Sequence of chain 3.A:
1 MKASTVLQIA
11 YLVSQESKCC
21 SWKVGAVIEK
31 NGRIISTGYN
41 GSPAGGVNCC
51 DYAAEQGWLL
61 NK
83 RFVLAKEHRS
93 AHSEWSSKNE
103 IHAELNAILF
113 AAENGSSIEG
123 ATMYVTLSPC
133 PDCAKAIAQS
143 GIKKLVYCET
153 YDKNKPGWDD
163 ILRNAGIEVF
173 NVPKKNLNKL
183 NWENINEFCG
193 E

The protein below binds the small molecule below.
Small molecule (SMILES): O=C1N[C@H](O)C=CN1[C@H]1C[C@H](O)[C@@H](COP(=O)(O)O)O1

Binding-site contacts:
Ligand atom C4 contacts residue ZN1 of chain 3.B at 3.3 Å.
Ligand atom O5' contacts residue SER21 of chain 3.A at 3.3 Å (h-bond).
Ligand atom O2 contacts residue ASN40 of chain 3.A at 3.4 Å.
Ligand atom P contacts residue HIS94 of chain 3.A at 3.6 Å.
Ligand atom O2 contacts residue ALA105 of chain 3.A at 3.0 Å (h-bond).
Ligand atom N3 contacts residue GLU106 of chain 3.A at 2.8 Å (salt-bridge).
Ligand atom C4 contacts residue GLU106 of chain 3.A at 3.1 Å.
Ligand atom O4' contacts residue ASN40 of chain 3.A at 3.6 Å (h-bond).
Ligand atom O4 contacts residue CYS132 of chain 3.A at 2.9 Å (h-bond).
Ligand atom OP2 contacts residue HIS94 of chain 3.A at 3.6 Å.
Ligand atom OP3 contacts residue HIS94 of chain 3.A at 2.8 Å (h-bond).
Ligand atom P contacts residue SER21 of chain 3.A at 3.5 Å.
Ligand atom C2 contacts residue VAL24 of chain 3.A at 3.5 Å (hydrophobic).
Ligand atom OP3 contacts residue SER95 of chain 3.A at 3.4 Å (h-bond).
Ligand atom C3' contacts residue SER98 of chain 3.A at 3.4 Å.
Ligand atom C2 contacts residue HIS104 of chain 3.A at 3.6 Å.
Ligand atom OP1 contacts residue TYR153 of chain 3.A at 2.6 Å (h-bond).
Ligand atom C5' contacts residue TYR153 of chain 3.A at 3.4 Å (hydrophobic).
Ligand atom N3 contacts residue VAL24 of chain 3.A at 3.6 Å.
Ligand atom OP1 contacts residue LYS155 of chain 3.A at 3.5 Å.
Ligand atom O4 contacts residue HIS104 of chain 3.A at 3.6 Å (h-bond).
Ligand atom OP1 contacts residue ARG91 of chain 3.A at 2.8 Å (salt-bridge).
Ligand atom O4 contacts residue PRO131 of chain 3.A at 3.3 Å.
Ligand atom O3' contacts residue ASN40 of chain 3.A at 2.9 Å (h-bond).
Ligand atom OP2 contacts residue SER95 of chain 3.A at 3.0 Å (h-bond).
Ligand atom P contacts residue SER95 of chain 3.A at 3.5 Å.
Ligand atom P contacts residue TYR153 of chain 3.A at 3.6 Å.
Ligand atom O4 contacts residue ZN1 of chain 3.B at 2.2 Å.
Ligand atom N1 contacts residue VAL24 of chain 3.A at 3.6 Å.
Ligand atom C6 contacts residue HIS104 of chain 3.A at 3.6 Å.
Ligand atom C2' contacts residue HIS104 of chain 3.A at 3.3 Å.
Ligand atom O4' contacts residue VAL24 of chain 3.A at 3.6 Å.
Ligand atom O5' contacts residue HIS94 of chain 3.A at 3.4 Å.
Ligand atom OP3 contacts residue SER21 of chain 3.A at 2.7 Å (h-bond).
Ligand atom O3' contacts residue GLU102 of chain 3.A at 3.5 Å (salt-bridge).
Ligand atom O2 contacts residue HIS104 of chain 3.A at 3.1 Å.
Ligand atom O3' contacts residue SER98 of chain 3.A at 3.4 Å (h-bond).
Ligand atom O3' contacts residue CYS19 of chain 3.A at 3.1 Å (h-bond).
Ligand atom OP3 contacts residue ARG91 of chain 3.A at 3.2 Å (salt-bridge).
Ligand atom O4 contacts residue GLU106 of chain 3.A at 2.6 Å (salt-bridge).